The protein below binds the small molecule below.
Small molecule (SMILES): Nc1ncc(-c2ccc(CCO)cc2)nc1C(=O)Nc1cnccc1N1CCOCC1

Binding-site contacts:
Ligand atom C12 contacts residue VAL15 of chain 1.A at 3.5 Å (hydrophobic).
Ligand atom C19 contacts residue CYS154 of chain 1.A at 3.9 Å (hydrophobic).
Ligand atom C16 contacts residue GLY90 of chain 1.A at 3.5 Å.
Ligand atom C5 contacts residue LEU144 of chain 1.A at 3.7 Å (hydrophobic).
Ligand atom N7 contacts residue THR84 of chain 1.A at 3.5 Å (h-bond).
Ligand atom C4 contacts residue LEU144 of chain 1.A at 3.8 Å (hydrophobic).
Ligand atom O29 contacts residue ASN91 of chain 1.A at 3.1 Å (h-bond).
Ligand atom N7 contacts residue LEU144 of chain 1.A at 3.6 Å.
Ligand atom N7 contacts residue LEU64 of chain 1.A at 3.5 Å.
Ligand atom C22 contacts residue GLY18 of chain 1.A at 3.9 Å.
Ligand atom C16 contacts residue HIS87 of chain 1.A at 3.5 Å.
Ligand atom C18 contacts residue VAL23 of chain 1.A at 3.7 Å (hydrophobic).
Ligand atom C1 contacts residue PHE86 of chain 1.A at 3.5 Å (hydrophobic).
Ligand atom C21 contacts residue ASP155 of chain 1.A at 3.6 Å.
Ligand atom N7 contacts residue ASP85 of chain 1.A at 2.9 Å (salt-bridge).
Ligand atom O9 contacts residue LEU144 of chain 1.A at 3.7 Å.
Ligand atom C15 contacts residue GLU88 of chain 1.A at 3.8 Å.
Ligand atom C19 contacts residue LYS36 of chain 1.A at 3.8 Å.
Ligand atom N6 contacts residue ASP85 of chain 1.A at 3.9 Å.
Ligand atom N6 contacts residue PHE86 of chain 1.A at 3.6 Å.
Ligand atom C30 contacts residue ASN91 of chain 1.A at 3.4 Å.
Ligand atom N7 contacts residue ALA34 of chain 1.A at 3.4 Å.
Ligand atom C11 contacts residue VAL15 of chain 1.A at 3.9 Å (hydrophobic).
Ligand atom C14 contacts residue VAL15 of chain 1.A at 3.8 Å (hydrophobic).
Ligand atom C21 contacts residue LYS36 of chain 1.A at 3.4 Å.
Ligand atom C31 contacts residue LYS141 of chain 1.A at 3.5 Å.
Ligand atom C5 contacts residue ASP85 of chain 1.A at 3.8 Å.
Ligand atom O9 contacts residue LEU64 of chain 1.A at 3.4 Å.
Ligand atom C27 contacts residue LYS17 of chain 1.A at 3.5 Å.
Ligand atom C21 contacts residue GLY18 of chain 1.A at 3.8 Å.
Ligand atom C1 contacts residue HIS87 of chain 1.A at 3.2 Å.
Ligand atom C5 contacts residue ALA34 of chain 1.A at 3.6 Å (hydrophobic).
Ligand atom C17 contacts residue ASP94 of chain 1.A at 3.6 Å.
Ligand atom N6 contacts residue HIS87 of chain 1.A at 2.9 Å (h-bond).
Ligand atom C24 contacts residue VAL15 of chain 1.A at 3.6 Å (hydrophobic).
Ligand atom N6 contacts residue ALA34 of chain 1.A at 3.8 Å.
Ligand atom N20 contacts residue ASP155 of chain 1.A at 3.6 Å.
Ligand atom N20 contacts residue LYS36 of chain 1.A at 2.8 Å (salt-bridge).
Ligand atom C13 contacts residue VAL15 of chain 1.A at 3.2 Å (hydrophobic).
Ligand atom C15 contacts residue GLY90 of chain 1.A at 3.5 Å.

Sequence of chain 1.A:
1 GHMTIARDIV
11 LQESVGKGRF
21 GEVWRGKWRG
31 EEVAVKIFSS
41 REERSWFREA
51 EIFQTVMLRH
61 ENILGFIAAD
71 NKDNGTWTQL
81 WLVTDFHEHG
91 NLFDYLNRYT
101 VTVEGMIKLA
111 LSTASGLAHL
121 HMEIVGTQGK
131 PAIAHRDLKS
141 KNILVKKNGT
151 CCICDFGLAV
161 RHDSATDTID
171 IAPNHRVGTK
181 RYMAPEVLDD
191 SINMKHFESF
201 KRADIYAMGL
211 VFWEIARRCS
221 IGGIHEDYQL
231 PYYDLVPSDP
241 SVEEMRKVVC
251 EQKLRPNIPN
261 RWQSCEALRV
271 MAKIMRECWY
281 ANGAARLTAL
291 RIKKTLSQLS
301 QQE